Sequence of chain 1.B:
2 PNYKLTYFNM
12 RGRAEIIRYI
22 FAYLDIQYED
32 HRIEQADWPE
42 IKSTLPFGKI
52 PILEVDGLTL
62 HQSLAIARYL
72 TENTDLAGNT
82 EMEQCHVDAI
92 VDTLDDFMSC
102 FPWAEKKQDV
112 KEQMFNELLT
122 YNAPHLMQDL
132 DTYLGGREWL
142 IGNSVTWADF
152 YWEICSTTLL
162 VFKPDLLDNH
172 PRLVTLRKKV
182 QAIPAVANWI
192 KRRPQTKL

Binding-site contacts:
Ligand atom C24 contacts residue GLN36 of chain 1.B at 3.4 Å.
Ligand atom N17 contacts residue MET11 of chain 1.B at 3.6 Å.
Ligand atom C9 contacts residue GLY13 of chain 1.B at 3.9 Å.
Ligand atom C3 contacts residue MET99 of chain 1.B at 3.8 Å (hydrophobic).
Ligand atom C20 contacts residue ALA105 of chain 1.B at 3.9 Å (hydrophobic).
Ligand atom C8 contacts residue GLY13 of chain 1.B at 3.8 Å.
Ligand atom C3 contacts residue GLY13 of chain 1.B at 3.9 Å.
Ligand atom C25 contacts residue GLN36 of chain 1.B at 3.2 Å.
Ligand atom O16 contacts residue TRP104 of chain 1.B at 3.7 Å.
Ligand atom C13 contacts residue TRP104 of chain 1.B at 3.8 Å (hydrophobic).
Ligand atom C11 contacts residue GSH1 of chain 1.F at 3.4 Å.
Ligand atom C12 contacts residue TRP104 of chain 1.B at 3.6 Å (hydrophobic).
Ligand atom F27 contacts residue PHE9 of chain 1.B at 2.9 Å.
Ligand atom N14 contacts residue GLY13 of chain 1.B at 3.4 Å.
Ligand atom C1 contacts residue GLY13 of chain 1.B at 2.8 Å.
Ligand atom C4 contacts residue TYR152 of chain 1.B at 3.2 Å (hydrophobic).
Ligand atom F28 contacts residue GSH1 of chain 1.F at 3.2 Å.
Ligand atom C6 contacts residue ARG14 of chain 1.B at 3.4 Å.
Ligand atom C5 contacts residue MET99 of chain 1.B at 3.5 Å (hydrophobic).
Ligand atom C1 contacts residue ILE155 of chain 1.B at 3.0 Å (hydrophobic).
Ligand atom F27 contacts residue GLN36 of chain 1.B at 3.2 Å.
Ligand atom C15 contacts residue MET11 of chain 1.B at 3.5 Å (hydrophobic).
Ligand atom C11 contacts residue TRP104 of chain 1.B at 3.3 Å (hydrophobic).
Ligand atom C4 contacts residue CYS156 of chain 1.B at 3.9 Å (hydrophobic).
Ligand atom O2 contacts residue ILE155 of chain 1.B at 3.9 Å.
Ligand atom C5 contacts residue TYR152 of chain 1.B at 3.3 Å (hydrophobic).
Ligand atom C4 contacts residue MET99 of chain 1.B at 3.7 Å (hydrophobic).
Ligand atom N17 contacts residue GSH1 of chain 1.F at 3.4 Å (h-bond).
Ligand atom C10 contacts residue TRP104 of chain 1.B at 3.3 Å (hydrophobic).
Ligand atom O16 contacts residue LEU199 of chain 1.B at 3.7 Å.
Ligand atom C15 contacts residue TRP104 of chain 1.B at 3.9 Å (hydrophobic).
Ligand atom C5 contacts residue ARG14 of chain 1.B at 3.9 Å.
Ligand atom C13 contacts residue GLY13 of chain 1.B at 3.9 Å.
Ligand atom C9 contacts residue TRP104 of chain 1.B at 3.6 Å (hydrophobic).
Ligand atom C19 contacts residue TRP104 of chain 1.B at 3.8 Å (hydrophobic).
Ligand atom C7 contacts residue TRP104 of chain 1.B at 3.9 Å (hydrophobic).
Ligand atom O2 contacts residue CYS156 of chain 1.B at 3.8 Å.
Ligand atom O16 contacts residue MET11 of chain 1.B at 3.6 Å (h-bond).
Ligand atom C23 contacts residue MET11 of chain 1.B at 3.8 Å (hydrophobic).
Ligand atom F26 contacts residue GLN36 of chain 1.B at 2.6 Å.

This protein binds this small molecule.
Small molecule (SMILES): COc1cccc(-c2ccc(C(=O)NC3CCN(CC(F)(F)F)CC3)cn2)c1